Binding-site contacts:
Ligand atom C1 contacts residue ASN43 of chain 1.A at 1.4 Å.
Ligand atom N2 contacts residue PHE70 of chain 1.A at 4.5 Å.
Ligand atom O7 contacts residue ASN43 of chain 1.A at 3.0 Å.
Ligand atom C7 contacts residue PHE70 of chain 1.A at 4.0 Å (hydrophobic).
Ligand atom O5 contacts residue ASN40 of chain 1.A at 3.8 Å.
Ligand atom C5 contacts residue ASN43 of chain 1.A at 3.6 Å.
Ligand atom C4 contacts residue ASN43 of chain 1.A at 4.2 Å.
Ligand atom C3 contacts residue ASN43 of chain 1.A at 3.9 Å.
Ligand atom C7 contacts residue ASN43 of chain 1.A at 3.4 Å.
Ligand atom C2 contacts residue ASN43 of chain 1.A at 2.6 Å.
Ligand atom C8 contacts residue PHE70 of chain 1.A at 3.4 Å (hydrophobic).
Ligand atom O5 contacts residue ASN43 of chain 1.A at 2.4 Å (h-bond).
Ligand atom O7 contacts residue PHE70 of chain 1.A at 4.5 Å.
Ligand atom N2 contacts residue ASN43 of chain 1.A at 3.0 Å (h-bond).
Ligand atom C6 contacts residue ASN40 of chain 1.A at 4.0 Å.
Ligand atom C5 contacts residue ASN40 of chain 1.A at 4.4 Å.
Ligand atom C1 contacts residue ASN40 of chain 1.A at 4.1 Å.
Ligand atom C8 contacts residue ASN43 of chain 1.A at 4.5 Å.

The small molecule below binds the protein below.
Small molecule (SMILES): CC(=O)N[C@@H]1[C@@H](O)[C@H](O)[C@@H](CO)O[C@H]1O

Sequence of chain 1.A:
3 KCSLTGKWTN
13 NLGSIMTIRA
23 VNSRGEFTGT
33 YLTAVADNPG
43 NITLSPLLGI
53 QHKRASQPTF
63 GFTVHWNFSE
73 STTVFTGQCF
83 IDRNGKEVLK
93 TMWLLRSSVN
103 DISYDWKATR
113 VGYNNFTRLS